Sequence of chain 1.A:
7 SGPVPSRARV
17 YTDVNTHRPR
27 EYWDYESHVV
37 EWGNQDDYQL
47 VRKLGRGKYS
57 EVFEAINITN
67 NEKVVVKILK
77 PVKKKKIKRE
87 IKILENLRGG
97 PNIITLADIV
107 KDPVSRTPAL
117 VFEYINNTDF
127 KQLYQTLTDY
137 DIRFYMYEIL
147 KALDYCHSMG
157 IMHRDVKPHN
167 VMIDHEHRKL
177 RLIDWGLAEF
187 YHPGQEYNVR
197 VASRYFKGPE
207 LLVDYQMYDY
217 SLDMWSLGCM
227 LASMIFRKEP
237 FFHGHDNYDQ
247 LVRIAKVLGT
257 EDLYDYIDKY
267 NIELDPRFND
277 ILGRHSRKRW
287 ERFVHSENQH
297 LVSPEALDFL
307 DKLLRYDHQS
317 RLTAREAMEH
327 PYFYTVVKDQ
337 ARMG

The protein below binds the small molecule below.
Small molecule (SMILES): O=C1C=C2C[C@]3(O)COc4c(ccc(O)c4O)C3=C2C=C1O

Binding-site contacts:
Ligand atom C04 contacts residue VAL58 of chain 1.A at 3.9 Å (hydrophobic).
Ligand atom C17 contacts residue PHE118 of chain 1.A at 3.4 Å (hydrophobic).
Ligand atom O09 contacts residue LEU50 of chain 1.A at 3.8 Å.
Ligand atom O18 contacts residue PHE118 of chain 1.A at 2.8 Å.
Ligand atom C05 contacts residue VAL58 of chain 1.A at 4.0 Å (hydrophobic).
Ligand atom C03 contacts residue VAL58 of chain 1.A at 3.6 Å (hydrophobic).
Ligand atom C08 contacts residue ILE179 of chain 1.A at 4.0 Å (hydrophobic).
Ligand atom C15 contacts residue ILE179 of chain 1.A at 3.9 Å (hydrophobic).
Ligand atom O22 contacts residue GLY51 of chain 1.A at 3.8 Å.
Ligand atom O20 contacts residue ILE179 of chain 1.A at 3.1 Å.
Ligand atom C13 contacts residue VAL71 of chain 1.A at 3.7 Å (hydrophobic).
Ligand atom C16 contacts residue ILE100 of chain 1.A at 3.8 Å (hydrophobic).
Ligand atom C10 contacts residue VAL71 of chain 1.A at 3.9 Å (hydrophobic).
Ligand atom C17 contacts residue ILE100 of chain 1.A at 4.0 Å (hydrophobic).
Ligand atom C14 contacts residue ILE179 of chain 1.A at 3.6 Å (hydrophobic).
Ligand atom C02 contacts residue VAL58 of chain 1.A at 3.7 Å (hydrophobic).
Ligand atom C13 contacts residue MET168 of chain 1.A at 3.9 Å (hydrophobic).
Ligand atom O19 contacts residue PHE118 of chain 1.A at 3.7 Å.
Ligand atom C16 contacts residue ILE179 of chain 1.A at 4.0 Å (hydrophobic).
Ligand atom O22 contacts residue HIS165 of chain 1.A at 3.5 Å (h-bond).
Ligand atom O21 contacts residue LEU50 of chain 1.A at 3.8 Å.
Ligand atom C15 contacts residue ASP180 of chain 1.A at 3.4 Å.
Ligand atom O21 contacts residue GLY51 of chain 1.A at 4.0 Å.
Ligand atom C07 contacts residue ILE179 of chain 1.A at 3.8 Å (hydrophobic).
Ligand atom C04 contacts residue HIS165 of chain 1.A at 3.5 Å.
Ligand atom C17 contacts residue ILE179 of chain 1.A at 3.8 Å (hydrophobic).
Ligand atom O18 contacts residue ILE100 of chain 1.A at 3.2 Å.
Ligand atom C10 contacts residue LEU50 of chain 1.A at 3.9 Å (hydrophobic).
Ligand atom C08 contacts residue MET168 of chain 1.A at 3.6 Å (hydrophobic).
Ligand atom O09 contacts residue VAL58 of chain 1.A at 3.8 Å.
Ligand atom C12 contacts residue ILE179 of chain 1.A at 3.9 Å (hydrophobic).
Ligand atom C16 contacts residue PHE118 of chain 1.A at 3.5 Å (hydrophobic).
Ligand atom O19 contacts residue LYS73 of chain 1.A at 3.5 Å (salt-bridge).
Ligand atom O19 contacts residue ASP180 of chain 1.A at 2.9 Å (salt-bridge).
Ligand atom C15 contacts residue PHE118 of chain 1.A at 3.8 Å (hydrophobic).
Ligand atom O20 contacts residue MET168 of chain 1.A at 2.5 Å (h-bond).
Ligand atom C14 contacts residue ASP180 of chain 1.A at 3.9 Å.
Ligand atom C01 contacts residue VAL58 of chain 1.A at 3.9 Å (hydrophobic).
Ligand atom C11 contacts residue ILE179 of chain 1.A at 3.5 Å (hydrophobic).
Ligand atom C06 contacts residue HIS165 of chain 1.A at 3.6 Å.